Binding-site contacts:
Ligand atom CAS contacts residue LYS129 of chain 1.A at 4.1 Å.
Ligand atom CAF contacts residue SER52 of chain 1.A at 3.8 Å.
Ligand atom CAE contacts residue ILE175 of chain 1.A at 4.0 Å (hydrophobic).
Ligand atom CBS contacts residue VAL5 of chain 1.C at 4.0 Å (hydrophobic).
Ligand atom OAV contacts residue VAL53 of chain 1.A at 3.8 Å.
Ligand atom CBL contacts residue ASN49 of chain 1.A at 3.8 Å.
Ligand atom OBA contacts residue ASP222 of chain 1.A at 3.5 Å (salt-bridge).
Ligand atom OAW contacts residue PHE126 of chain 1.A at 4.1 Å.
Ligand atom CAB contacts residue LYS129 of chain 1.A at 3.7 Å.
Ligand atom CAB contacts residue MET130 of chain 1.A at 3.8 Å (hydrophobic).
Ligand atom CBJ contacts residue ASP222 of chain 1.A at 3.3 Å.
Ligand atom CAS contacts residue PRO174 of chain 1.A at 3.8 Å (hydrophobic).
Ligand atom CAE contacts residue ASN49 of chain 1.A at 3.5 Å.
Ligand atom OAW contacts residue LYS129 of chain 1.A at 2.9 Å (salt-bridge).
Ligand atom OAV contacts residue ASN49 of chain 1.A at 3.7 Å.
Ligand atom OAK contacts residue LYS129 of chain 1.A at 2.8 Å (salt-bridge).
Ligand atom OAH contacts residue LYS221 of chain 1.A at 4.1 Å.
Ligand atom OAY contacts residue ASN49 of chain 1.A at 3.8 Å.
Ligand atom CAO contacts residue VAL5 of chain 1.C at 3.9 Å (hydrophobic).
Ligand atom CAC contacts residue VAL5 of chain 1.C at 4.0 Å (hydrophobic).
Ligand atom CBS contacts residue LYS129 of chain 1.A at 3.8 Å.
Ligand atom CAU contacts residue LYS129 of chain 1.A at 3.8 Å.
Ligand atom CAD contacts residue ASP222 of chain 1.A at 4.0 Å.
Ligand atom OAK contacts residue VAL5 of chain 1.C at 2.7 Å (h-bond).
Ligand atom CAR contacts residue PRO174 of chain 1.A at 3.2 Å (hydrophobic).
Ligand atom CAF contacts residue ASN49 of chain 1.A at 3.4 Å.
Ligand atom CBN contacts residue ASP222 of chain 1.A at 4.1 Å.
Ligand atom CAU contacts residue PHE126 of chain 1.A at 3.6 Å (hydrophobic).
Ligand atom CAE contacts residue PHE126 of chain 1.A at 3.9 Å (hydrophobic).
Ligand atom CAB contacts residue PHE126 of chain 1.A at 3.5 Å (hydrophobic).
Ligand atom CAR contacts residue ILE175 of chain 1.A at 4.0 Å (hydrophobic).
Ligand atom OAJ contacts residue ASP222 of chain 1.A at 2.5 Å (salt-bridge).
Ligand atom OAI contacts residue ASP222 of chain 1.A at 2.9 Å (salt-bridge).
Ligand atom CBI contacts residue ASP222 of chain 1.A at 3.9 Å.
Ligand atom CAM contacts residue VAL5 of chain 1.C at 4.1 Å (hydrophobic).
Ligand atom CAC contacts residue ASP222 of chain 1.A at 3.9 Å.
Ligand atom CBG contacts residue ASP222 of chain 1.A at 3.9 Å.
Ligand atom CAA contacts residue VAL53 of chain 1.A at 3.4 Å (hydrophobic).
Ligand atom CBQ contacts residue ASP222 of chain 1.A at 4.0 Å.
Ligand atom CAR contacts residue ILE226 of chain 1.A at 3.9 Å (hydrophobic).

This protein binds this small molecule.
Small molecule (SMILES): COC[C@@H]1O[C@H](O[C@@H]2C3=C(C(C)C)CC[C@]3(C)/C=C3\[C@@H](CC[C@]3(O)COC)[C@@H](C)[C@H]2O)[C@H](O)[C@H]2O[C@H]3O[C@@]12OC3(C)CCOC=O

Sequence of chain 1.A:
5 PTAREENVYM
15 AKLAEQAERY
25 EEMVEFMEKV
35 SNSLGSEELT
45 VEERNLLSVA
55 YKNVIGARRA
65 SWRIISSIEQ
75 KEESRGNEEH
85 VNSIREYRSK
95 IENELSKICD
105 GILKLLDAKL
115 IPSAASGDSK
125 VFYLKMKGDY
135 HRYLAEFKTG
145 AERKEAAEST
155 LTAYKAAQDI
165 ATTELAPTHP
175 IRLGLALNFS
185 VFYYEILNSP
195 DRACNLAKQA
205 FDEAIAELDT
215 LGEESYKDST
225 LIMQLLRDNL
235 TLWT

Sequence of chain 1.C:
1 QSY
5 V